Binding-site contacts:
Ligand atom C5 contacts residue ASN476 of chain 1.B at 3.7 Å.
Ligand atom C7 contacts residue ASN476 of chain 1.B at 3.5 Å.
Ligand atom C5 contacts residue GLN484 of chain 1.B at 3.7 Å.
Ligand atom C3 contacts residue ASN476 of chain 1.B at 3.8 Å.
Ligand atom O5 contacts residue GLN484 of chain 1.B at 3.5 Å (h-bond).
Ligand atom C4 contacts residue ASN476 of chain 1.B at 4.2 Å.
Ligand atom C6 contacts residue GLN484 of chain 1.B at 4.4 Å.
Ligand atom C8 contacts residue THR486 of chain 1.B at 3.9 Å.
Ligand atom C7 contacts residue THR486 of chain 1.B at 4.3 Å.
Ligand atom O7 contacts residue ASN476 of chain 1.B at 3.6 Å (h-bond).
Ligand atom C1 contacts residue GLN484 of chain 1.B at 3.4 Å.
Ligand atom N2 contacts residue ASN476 of chain 1.B at 3.0 Å (h-bond).
Ligand atom C1 contacts residue ASN476 of chain 1.B at 1.4 Å.
Ligand atom N2 contacts residue THR486 of chain 1.B at 4.2 Å.
Ligand atom C2 contacts residue ASN476 of chain 1.B at 2.5 Å.
Ligand atom O5 contacts residue ASN476 of chain 1.B at 2.4 Å (h-bond).

The small molecule below binds the protein below.
Small molecule (SMILES): CC(=O)N[C@@H]1[C@@H](O)[C@H](O)[C@@H](CO)O[C@H]1O

Sequence of chain 1.B:
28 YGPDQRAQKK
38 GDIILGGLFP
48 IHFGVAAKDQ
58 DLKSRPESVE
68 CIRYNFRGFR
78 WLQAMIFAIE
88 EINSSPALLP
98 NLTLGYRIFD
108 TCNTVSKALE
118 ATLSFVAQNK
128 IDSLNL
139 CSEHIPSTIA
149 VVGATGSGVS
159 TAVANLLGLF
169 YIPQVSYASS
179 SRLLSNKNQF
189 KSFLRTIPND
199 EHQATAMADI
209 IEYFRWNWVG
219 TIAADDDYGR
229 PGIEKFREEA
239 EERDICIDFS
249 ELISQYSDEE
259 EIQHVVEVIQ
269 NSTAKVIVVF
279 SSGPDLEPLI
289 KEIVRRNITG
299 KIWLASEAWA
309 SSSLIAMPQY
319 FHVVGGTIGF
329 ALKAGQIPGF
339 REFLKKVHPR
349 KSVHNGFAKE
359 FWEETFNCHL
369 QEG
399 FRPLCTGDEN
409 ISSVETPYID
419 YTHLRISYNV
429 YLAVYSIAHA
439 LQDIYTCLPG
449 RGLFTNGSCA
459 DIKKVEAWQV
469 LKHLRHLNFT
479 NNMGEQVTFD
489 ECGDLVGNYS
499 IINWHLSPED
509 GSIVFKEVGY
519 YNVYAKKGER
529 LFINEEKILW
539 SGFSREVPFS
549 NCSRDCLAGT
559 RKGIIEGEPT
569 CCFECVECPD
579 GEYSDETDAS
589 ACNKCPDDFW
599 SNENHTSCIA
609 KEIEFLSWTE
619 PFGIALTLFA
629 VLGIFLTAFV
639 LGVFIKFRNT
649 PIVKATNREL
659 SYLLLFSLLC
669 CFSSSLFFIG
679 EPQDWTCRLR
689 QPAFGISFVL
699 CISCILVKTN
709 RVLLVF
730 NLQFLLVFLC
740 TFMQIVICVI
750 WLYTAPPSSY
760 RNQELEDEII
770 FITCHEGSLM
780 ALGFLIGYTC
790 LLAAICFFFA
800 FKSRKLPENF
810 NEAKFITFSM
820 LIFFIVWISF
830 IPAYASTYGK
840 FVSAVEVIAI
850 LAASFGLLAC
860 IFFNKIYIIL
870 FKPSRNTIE